Binding-site contacts:
Ligand atom C5 contacts residue ASN125 of chain 1.J at 3.7 Å.
Ligand atom C1 contacts residue ASN125 of chain 1.J at 1.5 Å.
Ligand atom C4 contacts residue ASN125 of chain 1.J at 4.2 Å.
Ligand atom O5 contacts residue ASN125 of chain 1.J at 2.4 Å (h-bond).
Ligand atom O7 contacts residue ASN125 of chain 1.J at 3.1 Å (h-bond).
Ligand atom N2 contacts residue ASN125 of chain 1.J at 2.9 Å (h-bond).
Ligand atom C2 contacts residue ASN125 of chain 1.J at 2.4 Å.
Ligand atom C3 contacts residue ASN125 of chain 1.J at 3.8 Å.
Ligand atom C7 contacts residue ASN125 of chain 1.J at 3.2 Å.
Ligand atom C1 contacts residue LYS151 of chain 1.J at 3.8 Å.
Ligand atom O5 contacts residue LYS151 of chain 1.J at 3.6 Å (salt-bridge).
Ligand atom O6 contacts residue LYS151 of chain 1.J at 4.0 Å.
Ligand atom C6 contacts residue ASN125 of chain 1.J at 3.5 Å.
Ligand atom C8 contacts residue ASN125 of chain 1.J at 4.4 Å.
Ligand atom C5 contacts residue LYS151 of chain 1.J at 3.6 Å.
Ligand atom C6 contacts residue LYS151 of chain 1.J at 4.1 Å.
Ligand atom O6 contacts residue ASN125 of chain 1.J at 4.5 Å.

Sequence of chain 1.J:
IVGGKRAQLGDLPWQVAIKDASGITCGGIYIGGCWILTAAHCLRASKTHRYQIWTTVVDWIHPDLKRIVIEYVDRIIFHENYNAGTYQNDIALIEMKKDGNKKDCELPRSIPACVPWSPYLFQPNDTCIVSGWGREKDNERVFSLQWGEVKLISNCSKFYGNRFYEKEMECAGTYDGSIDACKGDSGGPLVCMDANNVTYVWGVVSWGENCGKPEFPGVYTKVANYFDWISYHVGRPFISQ

This protein binds this small molecule.
Small molecule (SMILES): CC(=O)N[C@@H]1[C@@H](O)[C@H](O)[C@@H](CO)O[C@H]1O